The protein below binds the small molecule below.
Small molecule (SMILES): CC(=O)N[C@@H]1[C@@H](O)[C@H](O)[C@@H](CO)O[C@H]1O

Sequence of chain 57.A:
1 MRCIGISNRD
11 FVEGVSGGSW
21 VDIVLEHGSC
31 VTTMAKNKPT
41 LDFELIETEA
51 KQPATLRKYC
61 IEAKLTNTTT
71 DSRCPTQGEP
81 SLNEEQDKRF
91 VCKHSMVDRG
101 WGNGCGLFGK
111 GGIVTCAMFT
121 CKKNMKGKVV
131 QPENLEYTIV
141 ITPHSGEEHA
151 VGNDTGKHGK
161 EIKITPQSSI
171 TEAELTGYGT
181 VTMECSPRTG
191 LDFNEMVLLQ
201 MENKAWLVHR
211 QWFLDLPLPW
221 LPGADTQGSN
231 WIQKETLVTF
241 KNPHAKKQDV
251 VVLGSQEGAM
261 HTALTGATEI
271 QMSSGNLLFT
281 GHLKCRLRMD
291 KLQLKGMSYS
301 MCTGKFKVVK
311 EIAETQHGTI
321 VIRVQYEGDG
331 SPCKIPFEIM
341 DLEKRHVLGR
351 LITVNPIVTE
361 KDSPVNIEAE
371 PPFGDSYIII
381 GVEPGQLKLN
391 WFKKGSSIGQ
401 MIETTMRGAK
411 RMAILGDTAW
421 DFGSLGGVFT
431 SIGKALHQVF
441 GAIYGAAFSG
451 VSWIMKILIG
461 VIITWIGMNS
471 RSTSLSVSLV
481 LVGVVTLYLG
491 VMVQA

Binding-site contacts:
Ligand atom C1 contacts residue ASN67 of chain 57.A at 1.4 Å.
Ligand atom C8 contacts residue MET118 of chain 57.A at 4.3 Å (hydrophobic).
Ligand atom C7 contacts residue ASN67 of chain 57.A at 3.7 Å.
Ligand atom C5 contacts residue ASN67 of chain 57.A at 3.7 Å.
Ligand atom C2 contacts residue ASN67 of chain 57.A at 2.5 Å.
Ligand atom N2 contacts residue ASN67 of chain 57.A at 2.9 Å (h-bond).
Ligand atom C8 contacts residue ASN67 of chain 57.A at 4.2 Å.
Ligand atom C8 contacts residue PHE90 of chain 57.A at 3.9 Å (hydrophobic).
Ligand atom O5 contacts residue ASN67 of chain 57.A at 2.4 Å (h-bond).
Ligand atom C4 contacts residue ASN67 of chain 57.A at 4.2 Å.
Ligand atom C3 contacts residue ASN67 of chain 57.A at 3.8 Å.
Ligand atom O7 contacts residue ASN67 of chain 57.A at 4.1 Å.